Binding-site contacts:
Ligand atom C6 contacts residue ARG110 of chain 36.E at 3.5 Å.
Ligand atom C7 contacts residue ASN44 of chain 36.E at 3.4 Å.
Ligand atom O7 contacts residue THR146 of chain 36.E at 3.3 Å.
Ligand atom C6 contacts residue GLU55 of chain 47.E at 3.5 Å.
Ligand atom O7 contacts residue ASN44 of chain 36.E at 3.7 Å.
Ligand atom C7 contacts residue LEU108 of chain 36.E at 3.6 Å (hydrophobic).
Ligand atom O6 contacts residue VAL45 of chain 36.E at 3.9 Å.
Ligand atom O6 contacts residue GLU55 of chain 47.E at 3.7 Å.
Ligand atom C2 contacts residue ASN44 of chain 36.E at 2.5 Å.
Ligand atom C3 contacts residue ASN44 of chain 36.E at 3.8 Å.
Ligand atom C7 contacts residue THR146 of chain 36.E at 4.2 Å.
Ligand atom C4 contacts residue ASN44 of chain 36.E at 4.3 Å.
Ligand atom N2 contacts residue ASN44 of chain 36.E at 2.9 Å (h-bond).
Ligand atom C8 contacts residue ILE109 of chain 36.E at 3.8 Å (hydrophobic).
Ligand atom C3 contacts residue LEU108 of chain 36.E at 3.5 Å (hydrophobic).
Ligand atom O3 contacts residue LEU108 of chain 36.E at 4.0 Å.
Ligand atom C5 contacts residue ASN44 of chain 36.E at 3.7 Å.
Ligand atom N2 contacts residue ILE109 of chain 36.E at 4.5 Å.
Ligand atom C1 contacts residue ASN44 of chain 36.E at 1.4 Å.
Ligand atom C2 contacts residue LEU108 of chain 36.E at 3.5 Å (hydrophobic).
Ligand atom O7 contacts residue LEU108 of chain 36.E at 3.7 Å.
Ligand atom C1 contacts residue LEU108 of chain 36.E at 3.9 Å (hydrophobic).
Ligand atom C8 contacts residue VAL62 of chain 36.E at 3.8 Å (hydrophobic).
Ligand atom O5 contacts residue ASN44 of chain 36.E at 2.4 Å (h-bond).
Ligand atom O6 contacts residue ARG110 of chain 36.E at 2.9 Å (salt-bridge).
Ligand atom C8 contacts residue ASN44 of chain 36.E at 4.5 Å.
Ligand atom N2 contacts residue LEU108 of chain 36.E at 2.7 Å (h-bond).
Ligand atom C5 contacts residue ARG110 of chain 36.E at 4.4 Å.
Ligand atom C8 contacts residue LEU108 of chain 36.E at 3.7 Å (hydrophobic).
Ligand atom C8 contacts residue THR146 of chain 36.E at 4.1 Å.

This protein binds this small molecule.
Small molecule (SMILES): CC(=O)N[C@H]1[C@H](O[C@H]2[C@H](O)[C@@H](NC(C)=O)CO[C@@H]2CO)O[C@H](CO)[C@@H](O[C@@H]2O[C@H](CO)[C@@H](O)[C@H](O[C@H]3O[C@H](CO)[C@@H](O)[C@H](O)[C@@H]3O)[C@@H]2O)[C@@H]1O

Sequence of chain 36.E:
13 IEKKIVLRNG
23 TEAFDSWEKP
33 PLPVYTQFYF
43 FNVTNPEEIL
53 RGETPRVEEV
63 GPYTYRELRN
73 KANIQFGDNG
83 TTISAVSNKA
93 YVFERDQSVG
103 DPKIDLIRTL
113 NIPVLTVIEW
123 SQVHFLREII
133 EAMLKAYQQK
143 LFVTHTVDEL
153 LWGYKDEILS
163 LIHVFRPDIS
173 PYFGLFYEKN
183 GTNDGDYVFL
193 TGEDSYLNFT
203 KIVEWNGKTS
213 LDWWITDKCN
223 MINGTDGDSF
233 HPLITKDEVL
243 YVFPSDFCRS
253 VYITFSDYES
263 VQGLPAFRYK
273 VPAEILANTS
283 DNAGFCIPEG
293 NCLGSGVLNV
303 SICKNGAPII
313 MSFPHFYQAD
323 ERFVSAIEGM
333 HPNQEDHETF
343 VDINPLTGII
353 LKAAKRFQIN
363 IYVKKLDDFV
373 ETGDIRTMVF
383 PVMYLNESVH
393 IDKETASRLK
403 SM

Sequence of chain 47.E:
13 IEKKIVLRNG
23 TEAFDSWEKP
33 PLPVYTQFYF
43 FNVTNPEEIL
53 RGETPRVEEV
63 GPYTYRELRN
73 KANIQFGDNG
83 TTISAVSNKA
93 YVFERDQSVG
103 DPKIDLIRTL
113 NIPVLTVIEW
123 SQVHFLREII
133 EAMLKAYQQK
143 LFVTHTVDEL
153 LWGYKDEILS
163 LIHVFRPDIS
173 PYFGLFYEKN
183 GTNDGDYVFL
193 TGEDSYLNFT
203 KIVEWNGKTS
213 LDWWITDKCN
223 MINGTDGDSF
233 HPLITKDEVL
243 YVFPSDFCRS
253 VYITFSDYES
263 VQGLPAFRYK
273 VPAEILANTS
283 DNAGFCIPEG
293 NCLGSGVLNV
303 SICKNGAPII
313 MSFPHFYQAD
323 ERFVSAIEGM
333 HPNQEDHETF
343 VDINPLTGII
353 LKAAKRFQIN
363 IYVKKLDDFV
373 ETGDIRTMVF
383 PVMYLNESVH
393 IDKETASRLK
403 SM